A protein and the small-molecule ligand that binds it are described below.
Small molecule (SMILES): Cc1cc(N)nc(COc2cncc(CNCCc3cccc(F)c3)c2)c1

Sequence of chain 1.B:
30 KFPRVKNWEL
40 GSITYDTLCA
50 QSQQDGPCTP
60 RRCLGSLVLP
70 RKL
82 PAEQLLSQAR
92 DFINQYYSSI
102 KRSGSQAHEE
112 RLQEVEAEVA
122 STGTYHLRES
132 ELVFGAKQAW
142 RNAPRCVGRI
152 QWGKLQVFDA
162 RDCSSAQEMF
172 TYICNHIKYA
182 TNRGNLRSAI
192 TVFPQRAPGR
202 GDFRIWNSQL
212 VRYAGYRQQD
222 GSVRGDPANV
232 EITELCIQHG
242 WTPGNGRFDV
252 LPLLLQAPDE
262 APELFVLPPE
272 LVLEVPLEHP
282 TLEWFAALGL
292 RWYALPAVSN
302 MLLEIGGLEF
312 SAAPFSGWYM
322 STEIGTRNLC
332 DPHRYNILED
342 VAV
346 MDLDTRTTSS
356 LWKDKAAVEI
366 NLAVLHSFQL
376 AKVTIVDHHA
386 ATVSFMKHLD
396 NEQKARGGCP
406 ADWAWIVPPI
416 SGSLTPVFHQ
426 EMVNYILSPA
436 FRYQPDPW

Binding-site contacts:
Ligand atom N02 contacts residue HEM1 of chain 1.C at 3.4 Å.
Ligand atom C07 contacts residue GLY318 of chain 1.A at 4.0 Å.
Ligand atom C22 contacts residue TYR438 of chain 1.A at 3.7 Å (hydrophobic).
Ligand atom C14 contacts residue HEM1 of chain 1.C at 3.3 Å.
Ligand atom C21 contacts residue VAL67 of chain 1.A at 4.0 Å (hydrophobic).
Ligand atom C17 contacts residue HEM1 of chain 1.C at 3.2 Å.
Ligand atom N02 contacts residue GLU324 of chain 1.A at 3.0 Å (salt-bridge).
Ligand atom F23 contacts residue TYR438 of chain 1.A at 3.6 Å.
Ligand atom N18 contacts residue HEM1 of chain 1.C at 2.8 Å (h-bond).
Ligand atom C05 contacts residue VAL299 of chain 1.A at 3.4 Å (hydrophobic).
Ligand atom C07 contacts residue PHE316 of chain 1.A at 3.4 Å (hydrophobic).
Ligand atom N02 contacts residue PRO297 of chain 1.A at 3.9 Å.
Ligand atom C02 contacts residue HEM1 of chain 1.C at 3.7 Å.
Ligand atom C20 contacts residue TYR438 of chain 1.A at 3.9 Å (hydrophobic).
Ligand atom C25 contacts residue TRP37 of chain 1.B at 3.5 Å (hydrophobic).
Ligand atom C15 contacts residue HEM1 of chain 1.C at 3.6 Å.
Ligand atom N11 contacts residue HEM1 of chain 1.C at 3.6 Å (h-bond).
Ligand atom N01 contacts residue PRO297 of chain 1.A at 3.9 Å.
Ligand atom C08 contacts residue HEM1 of chain 1.C at 3.8 Å.
Ligand atom C19 contacts residue TYR438 of chain 1.A at 3.6 Å (hydrophobic).
Ligand atom C07 contacts residue HEM1 of chain 1.C at 3.5 Å.
Ligand atom C03 contacts residue HEM1 of chain 1.C at 3.5 Å.
Ligand atom N02 contacts residue TRP319 of chain 1.A at 2.9 Å (h-bond).
Ligand atom N11 contacts residue GLN210 of chain 1.A at 3.6 Å.
Ligand atom O09 contacts residue VAL299 of chain 1.A at 3.6 Å.
Ligand atom C26 contacts residue TRP37 of chain 1.B at 3.7 Å (hydrophobic).
Ligand atom C12 contacts residue HEM1 of chain 1.C at 3.2 Å.
Ligand atom C02 contacts residue GLU324 of chain 1.A at 3.6 Å.
Ligand atom C12 contacts residue GLN210 of chain 1.A at 3.5 Å.
Ligand atom C19 contacts residue HEM1 of chain 1.C at 3.5 Å.
Ligand atom C20 contacts residue VAL67 of chain 1.A at 3.8 Å (hydrophobic).
Ligand atom C06 contacts residue GLU324 of chain 1.A at 3.5 Å.
Ligand atom N02 contacts residue TYR320 of chain 1.A at 3.7 Å.
Ligand atom C02 contacts residue PRO297 of chain 1.A at 3.8 Å (hydrophobic).
Ligand atom N01 contacts residue GLU324 of chain 1.A at 2.7 Å (salt-bridge).
Ligand atom C02 contacts residue TRP319 of chain 1.A at 4.0 Å (hydrophobic).
Ligand atom C08 contacts residue GLU324 of chain 1.A at 3.3 Å.
Ligand atom O09 contacts residue HEM1 of chain 1.C at 3.6 Å.
Ligand atom C04 contacts residue HEM1 of chain 1.C at 3.9 Å.
Ligand atom C13 contacts residue HEM1 of chain 1.C at 3.2 Å.

Sequence of chain 1.A:
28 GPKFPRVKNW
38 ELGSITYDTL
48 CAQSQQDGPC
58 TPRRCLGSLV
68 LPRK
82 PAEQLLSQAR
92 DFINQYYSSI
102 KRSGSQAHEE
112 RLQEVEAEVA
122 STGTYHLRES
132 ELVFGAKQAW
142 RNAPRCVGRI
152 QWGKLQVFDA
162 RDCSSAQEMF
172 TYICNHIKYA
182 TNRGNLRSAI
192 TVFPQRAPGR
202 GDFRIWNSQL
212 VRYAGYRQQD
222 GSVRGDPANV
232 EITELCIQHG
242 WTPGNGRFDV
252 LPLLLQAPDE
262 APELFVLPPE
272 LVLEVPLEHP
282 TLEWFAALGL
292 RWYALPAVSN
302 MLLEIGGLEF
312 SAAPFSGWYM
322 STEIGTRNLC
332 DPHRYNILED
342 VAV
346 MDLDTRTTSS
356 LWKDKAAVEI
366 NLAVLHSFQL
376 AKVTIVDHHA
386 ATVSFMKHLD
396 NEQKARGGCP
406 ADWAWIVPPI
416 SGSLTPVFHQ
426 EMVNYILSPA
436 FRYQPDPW